This small molecule binds to this protein.
Small molecule (SMILES): O[C@@H]1[C@@H](O)[C@H](O)OC[C@H]1O

Binding-site contacts:
Ligand atom C3 contacts residue GLU120 of chain 1.C at 4.2 Å.
Ligand atom C2 contacts residue MET116 of chain 1.C at 4.1 Å (hydrophobic).
Ligand atom O5 contacts residue ASN146 of chain 1.C at 3.2 Å (h-bond).
Ligand atom C2 contacts residue ARG99 of chain 1.C at 3.4 Å.
Ligand atom C2 contacts residue ASN101 of chain 1.C at 3.8 Å.
Ligand atom O3 contacts residue MET116 of chain 1.C at 3.6 Å.
Ligand atom C1 contacts residue ASN101 of chain 1.C at 4.1 Å.
Ligand atom O4 contacts residue LYS256 of chain 1.C at 3.2 Å (salt-bridge).
Ligand atom O1 contacts residue ASN146 of chain 1.C at 3.1 Å (h-bond).
Ligand atom O3 contacts residue ARG99 of chain 1.C at 3.2 Å (salt-bridge).
Ligand atom O2 contacts residue ARG99 of chain 1.C at 2.5 Å (salt-bridge).
Ligand atom C5 contacts residue TRP211 of chain 1.C at 3.7 Å (hydrophobic).
Ligand atom O5 contacts residue FE21 of chain 1.N at 3.6 Å.
Ligand atom O2 contacts residue MET116 of chain 1.C at 4.1 Å.
Ligand atom C1 contacts residue ASN146 of chain 1.C at 4.0 Å.
Ligand atom O4 contacts residue TRP211 of chain 1.C at 3.8 Å.
Ligand atom C3 contacts residue LEU16 of chain 1.C at 3.9 Å (hydrophobic).
Ligand atom C1 contacts residue GLU18 of chain 1.C at 3.3 Å.
Ligand atom O3 contacts residue LYS256 of chain 1.C at 3.7 Å.
Ligand atom C2 contacts residue LEU16 of chain 1.C at 4.2 Å (hydrophobic).
Ligand atom O1 contacts residue ASP196 of chain 1.C at 3.1 Å (salt-bridge).
Ligand atom O4 contacts residue GLU120 of chain 1.C at 3.9 Å.
Ligand atom C1 contacts residue FE21 of chain 1.N at 3.2 Å.
Ligand atom O1 contacts residue FE21 of chain 1.N at 2.0 Å.
Ligand atom O2 contacts residue ASN101 of chain 1.C at 3.1 Å (h-bond).
Ligand atom O1 contacts residue GLU18 of chain 1.C at 2.7 Å (salt-bridge).
Ligand atom C1 contacts residue ASP196 of chain 1.C at 3.4 Å.
Ligand atom O3 contacts residue GLU120 of chain 1.C at 2.9 Å (salt-bridge).
Ligand atom C5 contacts residue ASN146 of chain 1.C at 4.3 Å.
Ligand atom C5 contacts residue ASP196 of chain 1.C at 3.4 Å.
Ligand atom O5 contacts residue ILE144 of chain 1.C at 4.3 Å.
Ligand atom O3 contacts residue LEU16 of chain 1.C at 4.0 Å.
Ligand atom O5 contacts residue ASP196 of chain 1.C at 3.0 Å (salt-bridge).
Ligand atom O2 contacts residue LEU16 of chain 1.C at 3.4 Å.
Ligand atom C3 contacts residue LYS256 of chain 1.C at 4.2 Å.
Ligand atom C3 contacts residue ARG99 of chain 1.C at 3.8 Å.
Ligand atom O1 contacts residue ASN101 of chain 1.C at 3.2 Å (h-bond).
Ligand atom C4 contacts residue LYS256 of chain 1.C at 4.2 Å.
Ligand atom O5 contacts residue GLU18 of chain 1.C at 4.1 Å.
Ligand atom O2 contacts residue ILE32 of chain 1.C at 3.7 Å.

Sequence of chain 1.C:
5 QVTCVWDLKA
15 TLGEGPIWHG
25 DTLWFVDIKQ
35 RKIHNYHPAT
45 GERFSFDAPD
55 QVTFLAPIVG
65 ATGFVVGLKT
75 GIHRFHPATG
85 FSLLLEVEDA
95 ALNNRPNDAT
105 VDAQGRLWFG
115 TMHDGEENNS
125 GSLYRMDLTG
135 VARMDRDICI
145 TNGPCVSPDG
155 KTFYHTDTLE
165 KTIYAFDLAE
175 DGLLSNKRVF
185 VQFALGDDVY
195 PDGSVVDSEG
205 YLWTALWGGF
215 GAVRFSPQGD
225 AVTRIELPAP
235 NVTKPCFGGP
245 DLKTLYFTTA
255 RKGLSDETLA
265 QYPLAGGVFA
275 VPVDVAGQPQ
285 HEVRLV